Binding-site contacts:
Ligand atom O03 contacts residue GLU166 of chain 2.A at 3.0 Å (salt-bridge).
Ligand atom S12 contacts residue HIS41 of chain 2.A at 3.5 Å (h-bond).
Ligand atom C09 contacts residue MET49 of chain 2.A at 3.8 Å (hydrophobic).
Ligand atom S12 contacts residue MET49 of chain 2.A at 3.5 Å.
Ligand atom C13 contacts residue MET49 of chain 2.A at 3.8 Å (hydrophobic).
Ligand atom C02 contacts residue MET165 of chain 2.A at 4.4 Å (hydrophobic).
Ligand atom C11 contacts residue MET165 of chain 2.A at 3.7 Å (hydrophobic).
Ligand atom C13 contacts residue HIS164 of chain 2.A at 3.4 Å.
Ligand atom C13 contacts residue HIS41 of chain 2.A at 3.5 Å.
Ligand atom C11 contacts residue ARG188 of chain 2.A at 3.6 Å.
Ligand atom S12 contacts residue ARG188 of chain 2.A at 4.4 Å.
Ligand atom S12 contacts residue ASP187 of chain 2.A at 4.0 Å.
Ligand atom S12 contacts residue HIS164 of chain 2.A at 3.7 Å.
Ligand atom S12 contacts residue MET165 of chain 2.A at 3.7 Å.
Ligand atom C11 contacts residue GLN189 of chain 2.A at 4.1 Å.
Ligand atom C02 contacts residue GLU166 of chain 2.A at 3.6 Å.
Ligand atom C10 contacts residue ARG188 of chain 2.A at 4.3 Å.
Ligand atom C11 contacts residue ASP187 of chain 2.A at 3.9 Å.
Ligand atom N01 contacts residue MET165 of chain 2.A at 4.0 Å.
Ligand atom C13 contacts residue MET165 of chain 2.A at 4.3 Å (hydrophobic).
Ligand atom O03 contacts residue MET165 of chain 2.A at 3.6 Å.
Ligand atom C10 contacts residue MET49 of chain 2.A at 3.6 Å (hydrophobic).
Ligand atom N01 contacts residue GLU166 of chain 2.A at 2.6 Å (salt-bridge).
Ligand atom C10 contacts residue GLN189 of chain 2.A at 4.3 Å.
Ligand atom C06 contacts residue ASN142 of chain 2.A at 3.9 Å.
Ligand atom C11 contacts residue MET49 of chain 2.A at 3.4 Å (hydrophobic).

The protein below binds the small molecule below.
Small molecule (SMILES): NC(=O)[C@H]1CCC[C@H]1c1ccsc1

Sequence of chain 2.A:
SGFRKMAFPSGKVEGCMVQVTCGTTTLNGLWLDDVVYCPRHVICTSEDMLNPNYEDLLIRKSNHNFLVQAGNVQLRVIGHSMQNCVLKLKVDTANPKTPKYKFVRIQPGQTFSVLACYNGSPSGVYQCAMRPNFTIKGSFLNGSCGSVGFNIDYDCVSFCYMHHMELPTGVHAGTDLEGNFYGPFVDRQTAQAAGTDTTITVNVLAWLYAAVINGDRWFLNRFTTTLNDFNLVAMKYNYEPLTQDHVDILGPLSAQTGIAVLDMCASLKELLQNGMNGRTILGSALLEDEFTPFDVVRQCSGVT